Binding-site contacts:
Ligand atom N5 contacts residue VAL31 of chain 1.A at 3.7 Å.
Ligand atom N4 contacts residue ASP27 of chain 1.A at 2.7 Å (salt-bridge).
Ligand atom O13 contacts residue LEU28 of chain 1.A at 3.1 Å.
Ligand atom C12 contacts residue LEU28 of chain 1.A at 3.5 Å (hydrophobic).
Ligand atom C20 contacts residue SER49 of chain 1.A at 3.5 Å.
Ligand atom C3 contacts residue ALA7 of chain 1.A at 3.6 Å (hydrophobic).
Ligand atom N5 contacts residue ALA7 of chain 1.A at 3.7 Å.
Ligand atom C1 contacts residue NAP1 of chain 1.B at 3.7 Å.
Ligand atom N5 contacts residue LEU5 of chain 1.A at 3.4 Å (h-bond).
Ligand atom N5 contacts residue NAP1 of chain 1.B at 3.3 Å (h-bond).
Ligand atom C9 contacts residue NAP1 of chain 1.B at 3.3 Å.
Ligand atom N4 contacts residue VAL6 of chain 1.A at 3.4 Å.
Ligand atom N4 contacts residue ALA7 of chain 1.A at 3.4 Å (h-bond).
Ligand atom C18 contacts residue ILE50 of chain 1.A at 3.7 Å (hydrophobic).
Ligand atom C3 contacts residue ASP27 of chain 1.A at 3.4 Å.
Ligand atom N4 contacts residue THR111 of chain 1.A at 3.7 Å.
Ligand atom N2 contacts residue VAL31 of chain 1.A at 3.5 Å.
Ligand atom C14 contacts residue LEU28 of chain 1.A at 3.1 Å (hydrophobic).
Ligand atom C3 contacts residue VAL31 of chain 1.A at 3.4 Å (hydrophobic).
Ligand atom O19 contacts residue SER49 of chain 1.A at 3.8 Å.
Ligand atom O16 contacts residue ILE50 of chain 1.A at 3.7 Å.
Ligand atom C3 contacts residue NAP1 of chain 1.B at 3.6 Å.
Ligand atom N7 contacts residue NAP1 of chain 1.B at 3.6 Å.
Ligand atom C15 contacts residue ILE50 of chain 1.A at 3.6 Å (hydrophobic).
Ligand atom N4 contacts residue VAL31 of chain 1.A at 3.7 Å.
Ligand atom C8 contacts residue NAP1 of chain 1.B at 3.4 Å.
Ligand atom C20 contacts residue NAP1 of chain 1.B at 3.1 Å.
Ligand atom N7 contacts residue PHE92 of chain 1.A at 3.0 Å (h-bond).
Ligand atom C1 contacts residue ASP27 of chain 1.A at 3.6 Å.
Ligand atom C11 contacts residue PHE92 of chain 1.A at 3.8 Å (hydrophobic).
Ligand atom N7 contacts residue TYR98 of chain 1.A at 3.4 Å (h-bond).
Ligand atom C11 contacts residue LEU28 of chain 1.A at 3.8 Å (hydrophobic).
Ligand atom C9 contacts residue PHE92 of chain 1.A at 3.8 Å (hydrophobic).
Ligand atom C6 contacts residue NAP1 of chain 1.B at 3.1 Å.
Ligand atom C6 contacts residue LEU5 of chain 1.A at 3.4 Å (hydrophobic).
Ligand atom N7 contacts residue LEU5 of chain 1.A at 2.6 Å (h-bond).
Ligand atom N2 contacts residue ASP27 of chain 1.A at 2.7 Å (salt-bridge).
Ligand atom N5 contacts residue VAL6 of chain 1.A at 3.5 Å.
Ligand atom N2 contacts residue NAP1 of chain 1.B at 3.8 Å.
Ligand atom C3 contacts residue VAL6 of chain 1.A at 3.8 Å (hydrophobic).

A small-molecule ligand and the protein it binds are described below.
Small molecule (SMILES): COc1cc(Cc2cnc(N)nc2N)cc(OC)c1OC

Sequence of chain 1.A:
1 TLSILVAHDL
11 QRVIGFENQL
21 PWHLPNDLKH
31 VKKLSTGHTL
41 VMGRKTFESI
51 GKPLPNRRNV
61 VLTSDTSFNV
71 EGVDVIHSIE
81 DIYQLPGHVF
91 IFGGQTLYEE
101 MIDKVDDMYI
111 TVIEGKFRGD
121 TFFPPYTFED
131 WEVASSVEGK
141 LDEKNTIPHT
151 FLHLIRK